The small molecule below binds the protein below.
Small molecule (SMILES): C=C[C@H](C)CCCC(C)(C)O

Sequence of chain 1.B:
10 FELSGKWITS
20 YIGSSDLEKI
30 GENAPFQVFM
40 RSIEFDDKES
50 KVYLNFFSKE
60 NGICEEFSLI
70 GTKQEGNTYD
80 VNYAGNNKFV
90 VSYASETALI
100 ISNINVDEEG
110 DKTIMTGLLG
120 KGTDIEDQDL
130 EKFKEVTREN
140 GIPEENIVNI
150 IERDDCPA

Binding-site contacts:
Ligand atom C6 contacts residue ILE21 of chain 1.B at 3.8 Å (hydrophobic).
Ligand atom C9 contacts residue PHE35 of chain 1.B at 3.4 Å (hydrophobic).
Ligand atom C8 contacts residue PHE88 of chain 1.B at 4.1 Å (hydrophobic).
Ligand atom C2 contacts residue VAL37 of chain 1.B at 4.3 Å (hydrophobic).
Ligand atom C10 contacts residue GLY116 of chain 1.B at 3.9 Å.
Ligand atom O1 contacts residue PHE55 of chain 1.B at 3.8 Å.
Ligand atom C7 contacts residue ILE21 of chain 1.B at 3.4 Å (hydrophobic).
Ligand atom C10 contacts residue ILE100 of chain 1.B at 3.4 Å (hydrophobic).
Ligand atom O1 contacts residue TYR82 of chain 1.B at 4.0 Å.
Ligand atom C6 contacts residue GLY116 of chain 1.B at 4.1 Å.
Ligand atom O1 contacts residue LEU68 of chain 1.B at 3.5 Å.
Ligand atom C9 contacts residue ASN86 of chain 1.B at 3.6 Å.
Ligand atom C7 contacts residue GLY116 of chain 1.B at 3.8 Å.
Ligand atom C9 contacts residue ASN102 of chain 1.B at 4.0 Å.
Ligand atom C10 contacts residue ASN102 of chain 1.B at 4.3 Å.
Ligand atom C8 contacts residue VAL80 of chain 1.B at 4.2 Å (hydrophobic).
Ligand atom C9 contacts residue TYR82 of chain 1.B at 4.0 Å (hydrophobic).
Ligand atom C7 contacts residue THR115 of chain 1.B at 3.2 Å.
Ligand atom C6 contacts residue THR115 of chain 1.B at 4.4 Å.
Ligand atom C2 contacts residue PHE35 of chain 1.B at 4.4 Å (hydrophobic).
Ligand atom C3 contacts residue MET39 of chain 1.B at 4.5 Å (hydrophobic).
Ligand atom C5 contacts residue ILE100 of chain 1.B at 4.3 Å (hydrophobic).
Ligand atom C10 contacts residue THR115 of chain 1.B at 4.2 Å.